Binding-site contacts:
Ligand atom C4 contacts residue TYR72 of chain 35.D at 3.4 Å (hydrophobic).
Ligand atom C1 contacts residue TYR72 of chain 35.D at 3.8 Å (hydrophobic).
Ligand atom N5 contacts residue TYR72 of chain 35.D at 2.9 Å (h-bond).
Ligand atom C4 contacts residue ARG77 of chain 35.D at 4.0 Å.
Ligand atom O8 contacts residue TYR72 of chain 35.D at 3.4 Å (h-bond).
Ligand atom O6 contacts residue ASN93 of chain 35.D at 3.6 Å (h-bond).
Ligand atom C4 contacts residue VAL296 of chain 35.D at 4.2 Å (hydrophobic).
Ligand atom O8 contacts residue ARG77 of chain 35.D at 3.5 Å (salt-bridge).
Ligand atom C3 contacts residue HIS298 of chain 35.D at 3.8 Å.
Ligand atom O1B contacts residue ARG77 of chain 35.D at 2.4 Å (salt-bridge).
Ligand atom O4 contacts residue TYR72 of chain 35.D at 3.7 Å.
Ligand atom C3 contacts residue GLY78 of chain 35.D at 3.8 Å.
Ligand atom O1B contacts residue TYR72 of chain 35.D at 4.0 Å.
Ligand atom C4 contacts residue GLY78 of chain 35.D at 3.9 Å.
Ligand atom C5 contacts residue ASN93 of chain 35.D at 4.1 Å.
Ligand atom C8 contacts residue ARG77 of chain 35.D at 4.2 Å.
Ligand atom C4 contacts residue HIS298 of chain 35.D at 3.7 Å.
Ligand atom C11 contacts residue TYR72 of chain 35.D at 4.2 Å (hydrophobic).
Ligand atom O4 contacts residue HIS298 of chain 35.D at 2.7 Å (h-bond).
Ligand atom O1A contacts residue LYS186 of chain 35.D at 4.3 Å.
Ligand atom O4 contacts residue ASN80 of chain 35.D at 4.1 Å.
Ligand atom O4 contacts residue THR291 of chain 35.D at 3.9 Å.
Ligand atom C6 contacts residue ASN93 of chain 35.D at 3.4 Å.
Ligand atom O1A contacts residue ARG77 of chain 35.D at 2.7 Å (salt-bridge).
Ligand atom C6 contacts residue ASN80 of chain 35.D at 4.3 Å.
Ligand atom C2 contacts residue ARG77 of chain 35.D at 4.0 Å.
Ligand atom O4 contacts residue GLY78 of chain 35.D at 3.4 Å (h-bond).
Ligand atom O4 contacts residue VAL296 of chain 35.D at 3.9 Å.
Ligand atom C1 contacts residue ARG77 of chain 35.D at 3.1 Å.
Ligand atom C5 contacts residue TYR72 of chain 35.D at 3.5 Å (hydrophobic).
Ligand atom C6 contacts residue THR94 of chain 35.D at 4.3 Å.
Ligand atom C3 contacts residue ARG77 of chain 35.D at 3.3 Å.
Ligand atom C6 contacts residue TYR72 of chain 35.D at 3.7 Å (hydrophobic).
Ligand atom O1A contacts residue TYR72 of chain 35.D at 3.4 Å.
Ligand atom C10 contacts residue TYR72 of chain 35.D at 4.0 Å (hydrophobic).
Ligand atom C3 contacts residue VAL296 of chain 35.D at 3.6 Å (hydrophobic).
Ligand atom O1A contacts residue GLY78 of chain 35.D at 3.8 Å.
Ligand atom O4 contacts residue ARG77 of chain 35.D at 4.2 Å.
Ligand atom C2 contacts residue GLY78 of chain 35.D at 4.2 Å.
Ligand atom O3 contacts residue GLY78 of chain 35.D at 3.7 Å.

Sequence of chain 35.E:
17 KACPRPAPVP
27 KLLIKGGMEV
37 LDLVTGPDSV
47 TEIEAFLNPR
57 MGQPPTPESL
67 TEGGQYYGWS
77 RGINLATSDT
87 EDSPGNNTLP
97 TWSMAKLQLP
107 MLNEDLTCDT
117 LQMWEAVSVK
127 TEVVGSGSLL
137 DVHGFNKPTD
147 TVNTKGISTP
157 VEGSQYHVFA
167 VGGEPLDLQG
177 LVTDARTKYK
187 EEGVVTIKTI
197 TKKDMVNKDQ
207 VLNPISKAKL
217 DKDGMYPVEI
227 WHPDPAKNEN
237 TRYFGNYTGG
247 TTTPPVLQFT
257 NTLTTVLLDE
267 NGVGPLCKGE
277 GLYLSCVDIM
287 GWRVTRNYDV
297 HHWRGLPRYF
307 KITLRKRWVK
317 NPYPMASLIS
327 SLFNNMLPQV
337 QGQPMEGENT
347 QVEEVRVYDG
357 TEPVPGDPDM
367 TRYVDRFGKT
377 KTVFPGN

The small molecule below binds the protein below.
Small molecule (SMILES): CC(=O)N[C@@H]1[C@@H](O[C@@H]2O[C@H](CO)[C@H](O)[C@H](O[C@]3(C(=O)O)C[C@H](O)[C@@H](NC(C)=O)[C@H]([C@H](O)[C@H](O)CO)O3)[C@H]2O)[C@H](O)[C@@H](CO[C@]2(C(=O)O)C[C@H](O)[C@@H](NC(C)=O)[C@H]([C@H](O)[C@H](O)CO)O2)O[C@H]1O

Sequence of chain 35.D:
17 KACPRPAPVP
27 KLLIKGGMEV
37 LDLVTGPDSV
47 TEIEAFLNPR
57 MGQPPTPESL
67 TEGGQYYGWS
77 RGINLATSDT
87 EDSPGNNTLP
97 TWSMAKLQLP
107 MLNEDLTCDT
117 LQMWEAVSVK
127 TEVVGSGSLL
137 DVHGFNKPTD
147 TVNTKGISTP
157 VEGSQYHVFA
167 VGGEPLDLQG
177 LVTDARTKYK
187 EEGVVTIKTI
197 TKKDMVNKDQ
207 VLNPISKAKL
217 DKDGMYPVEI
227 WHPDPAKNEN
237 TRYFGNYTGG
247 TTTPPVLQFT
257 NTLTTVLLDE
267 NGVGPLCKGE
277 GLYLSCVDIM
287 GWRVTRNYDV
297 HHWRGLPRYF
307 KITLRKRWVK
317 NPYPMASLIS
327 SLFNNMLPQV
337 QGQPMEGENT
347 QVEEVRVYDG